Binding-site contacts:
Ligand atom CAA contacts residue THR199 of chain 1.A at 4.3 Å.
Ligand atom OAC contacts residue GLN92 of chain 1.A at 3.2 Å (h-bond).
Ligand atom CAJ contacts residue GLN92 of chain 1.A at 3.6 Å.
Ligand atom CAJ contacts residue PHE130 of chain 1.A at 3.8 Å (hydrophobic).
Ligand atom CAD contacts residue PHE130 of chain 1.A at 2.6 Å (hydrophobic).
Ligand atom CAE contacts residue HIS64 of chain 1.A at 3.2 Å.
Ligand atom OAR contacts residue PHE130 of chain 1.A at 3.8 Å.
Ligand atom OAM contacts residue ARG58 of chain 1.A at 3.9 Å.
Ligand atom CAE contacts residue GLN92 of chain 1.A at 3.9 Å.
Ligand atom CAQ contacts residue PHE130 of chain 1.A at 4.2 Å (hydrophobic).
Ligand atom CAN contacts residue GLU69 of chain 1.A at 4.1 Å.
Ligand atom CAF contacts residue GLN92 of chain 1.A at 3.8 Å.
Ligand atom CAH contacts residue ASN67 of chain 1.A at 3.3 Å.
Ligand atom OAC contacts residue PHE130 of chain 1.A at 3.4 Å.
Ligand atom OAL contacts residue LEU60 of chain 1.A at 4.0 Å.
Ligand atom CAF contacts residue ASN62 of chain 1.A at 3.6 Å.
Ligand atom OAM contacts residue GLU69 of chain 1.A at 3.8 Å.
Ligand atom CAD contacts residue GLN92 of chain 1.A at 4.0 Å.
Ligand atom CAF contacts residue HIS64 of chain 1.A at 3.9 Å.
Ligand atom CAQ contacts residue ILE91 of chain 1.A at 3.6 Å (hydrophobic).
Ligand atom OAB contacts residue ASN67 of chain 1.A at 2.3 Å (h-bond).
Ligand atom OAM contacts residue LEU60 of chain 1.A at 3.6 Å.
Ligand atom OAL contacts residue GLU69 of chain 1.A at 4.2 Å.
Ligand atom CAG contacts residue ASN67 of chain 1.A at 3.7 Å.
Ligand atom CAA contacts residue HIS64 of chain 1.A at 3.5 Å.
Ligand atom OAL contacts residue ASN67 of chain 1.A at 3.8 Å.
Ligand atom CAI contacts residue GLN92 of chain 1.A at 3.3 Å.
Ligand atom CAK contacts residue PHE130 of chain 1.A at 3.5 Å (hydrophobic).
Ligand atom OAC contacts residue VAL121 of chain 1.A at 4.1 Å.
Ligand atom OAR contacts residue ILE91 of chain 1.A at 3.3 Å.
Ligand atom CAE contacts residue ASN62 of chain 1.A at 3.2 Å.
Ligand atom CAK contacts residue ILE91 of chain 1.A at 3.7 Å (hydrophobic).
Ligand atom CAF contacts residue ASN67 of chain 1.A at 3.2 Å.
Ligand atom CAE contacts residue ASN67 of chain 1.A at 3.1 Å.
Ligand atom CAH contacts residue GLN92 of chain 1.A at 2.3 Å.
Ligand atom CAG contacts residue GLN92 of chain 1.A at 2.7 Å.
Ligand atom CAD contacts residue ILE91 of chain 1.A at 3.7 Å (hydrophobic).
Ligand atom OAB contacts residue GLN92 of chain 1.A at 3.3 Å (h-bond).
Ligand atom CAA contacts residue ASN62 of chain 1.A at 4.2 Å.
Ligand atom CAD contacts residue VAL121 of chain 1.A at 3.2 Å (hydrophobic).

Sequence of chain 1.A:
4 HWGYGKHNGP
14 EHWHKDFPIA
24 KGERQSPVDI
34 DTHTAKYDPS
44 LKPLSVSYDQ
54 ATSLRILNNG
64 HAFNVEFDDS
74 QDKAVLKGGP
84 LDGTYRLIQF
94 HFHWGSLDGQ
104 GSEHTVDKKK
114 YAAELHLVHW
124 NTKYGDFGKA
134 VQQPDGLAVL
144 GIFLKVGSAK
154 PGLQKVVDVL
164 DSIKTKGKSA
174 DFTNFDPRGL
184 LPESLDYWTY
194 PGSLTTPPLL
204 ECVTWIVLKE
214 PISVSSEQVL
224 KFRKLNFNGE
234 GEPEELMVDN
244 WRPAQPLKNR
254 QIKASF

A protein and the small-molecule ligand that binds it are described below.
Small molecule (SMILES): COc1cc(O)c(/C=C\C(=O)O)cc1[C@@H](O)CC(C)C